Sequence of chain 17.A:
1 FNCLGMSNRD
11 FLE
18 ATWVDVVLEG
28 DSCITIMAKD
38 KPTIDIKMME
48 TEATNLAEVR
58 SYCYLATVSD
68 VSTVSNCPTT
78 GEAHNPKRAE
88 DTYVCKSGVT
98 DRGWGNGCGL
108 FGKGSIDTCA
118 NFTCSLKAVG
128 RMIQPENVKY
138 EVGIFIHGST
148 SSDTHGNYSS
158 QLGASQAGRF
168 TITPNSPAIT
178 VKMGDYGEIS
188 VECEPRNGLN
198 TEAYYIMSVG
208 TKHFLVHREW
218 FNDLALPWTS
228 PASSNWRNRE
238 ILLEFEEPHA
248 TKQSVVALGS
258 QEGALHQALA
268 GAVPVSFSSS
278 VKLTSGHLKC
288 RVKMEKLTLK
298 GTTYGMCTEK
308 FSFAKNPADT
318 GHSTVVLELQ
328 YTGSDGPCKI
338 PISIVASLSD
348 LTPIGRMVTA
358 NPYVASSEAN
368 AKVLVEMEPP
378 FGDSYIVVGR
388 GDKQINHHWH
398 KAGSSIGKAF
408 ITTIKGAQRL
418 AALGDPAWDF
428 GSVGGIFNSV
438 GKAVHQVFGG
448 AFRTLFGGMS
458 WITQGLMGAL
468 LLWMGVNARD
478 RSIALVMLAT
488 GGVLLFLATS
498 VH

Binding-site contacts:
Ligand atom O6 contacts residue THR120 of chain 17.A at 3.1 Å (h-bond).
Ligand atom C7 contacts residue TYR90 of chain 17.A at 4.2 Å (hydrophobic).
Ligand atom O7 contacts residue ASN118 of chain 17.A at 4.3 Å.
Ligand atom C8 contacts residue SER66 of chain 17.A at 3.3 Å.
Ligand atom C5 contacts residue THR89 of chain 17.A at 4.5 Å.
Ligand atom O6 contacts residue PHE119 of chain 17.A at 3.0 Å (h-bond).
Ligand atom C2 contacts residue ASN118 of chain 17.A at 2.4 Å.
Ligand atom C1 contacts residue THR120 of chain 17.A at 4.4 Å.
Ligand atom C6 contacts residue THR120 of chain 17.A at 3.4 Å.
Ligand atom O7 contacts residue ASP67 of chain 17.A at 2.8 Å (salt-bridge).
Ligand atom O5 contacts residue PHE119 of chain 17.A at 4.1 Å.
Ligand atom C6 contacts residue PHE119 of chain 17.A at 4.2 Å (hydrophobic).
Ligand atom N2 contacts residue TYR90 of chain 17.A at 4.2 Å.
Ligand atom O7 contacts residue TYR90 of chain 17.A at 3.8 Å.
Ligand atom N2 contacts residue ASP67 of chain 17.A at 4.5 Å.
Ligand atom C8 contacts residue ASN118 of chain 17.A at 3.6 Å.
Ligand atom C1 contacts residue ASN118 of chain 17.A at 1.4 Å.
Ligand atom C5 contacts residue THR120 of chain 17.A at 4.0 Å.
Ligand atom C4 contacts residue ASN118 of chain 17.A at 4.2 Å.
Ligand atom C3 contacts residue ASN118 of chain 17.A at 3.8 Å.
Ligand atom N2 contacts residue ASN118 of chain 17.A at 2.9 Å (h-bond).
Ligand atom O5 contacts residue THR89 of chain 17.A at 4.5 Å.
Ligand atom C5 contacts residue ASN118 of chain 17.A at 3.6 Å.
Ligand atom C7 contacts residue ASN118 of chain 17.A at 3.4 Å.
Ligand atom C8 contacts residue ASP67 of chain 17.A at 3.3 Å.
Ligand atom O6 contacts residue THR89 of chain 17.A at 4.0 Å.
Ligand atom C7 contacts residue ASP67 of chain 17.A at 3.3 Å.
Ligand atom O5 contacts residue THR120 of chain 17.A at 3.2 Å (h-bond).
Ligand atom O5 contacts residue ASN118 of chain 17.A at 2.4 Å (h-bond).
Ligand atom C1 contacts residue THR89 of chain 17.A at 4.2 Å.

This small molecule binds to this protein.
Small molecule (SMILES): CC(=O)N[C@@H]1[C@@H](O)[C@H](O)[C@@H](CO)O[C@H]1O